Binding-site contacts:
Ligand atom CB contacts residue MET78 of chain 14.A at 3.9 Å (hydrophobic).
Ligand atom O contacts residue TYR152 of chain 13.A at 3.6 Å.
Ligand atom O contacts residue GLY1 of chain 14.E at 2.2 Å (h-bond).
Ligand atom SG contacts residue ALA241 of chain 14.C at 3.5 Å (h-bond).
Ligand atom C contacts residue TYR95 of chain 14.A at 4.5 Å (hydrophobic).
Ligand atom O contacts residue LEU75 of chain 14.A at 4.4 Å.
Ligand atom SG contacts residue MET78 of chain 14.A at 3.8 Å.
Ligand atom C contacts residue GLY1 of chain 14.E at 1.3 Å.
Ligand atom O contacts residue TYR95 of chain 14.A at 3.6 Å.
Ligand atom N contacts residue TYR152 of chain 13.A at 3.5 Å.
Ligand atom CA contacts residue SER151 of chain 13.A at 4.0 Å.
Ligand atom CA contacts residue TYR152 of chain 13.A at 3.8 Å (hydrophobic).
Ligand atom SG contacts residue GLY1 of chain 14.E at 4.2 Å.
Ligand atom C contacts residue MET78 of chain 14.A at 4.2 Å (hydrophobic).
Ligand atom SG contacts residue TYR95 of chain 14.A at 3.8 Å.
Ligand atom CA contacts residue GLU239 of chain 14.C at 3.9 Å.
Ligand atom C contacts residue GLN155 of chain 13.A at 4.2 Å.
Ligand atom N contacts residue GLN155 of chain 13.A at 4.3 Å.
Ligand atom C contacts residue ASP150 of chain 13.A at 3.8 Å.
Ligand atom CA contacts residue GLY1 of chain 14.E at 2.4 Å.
Ligand atom O contacts residue GLN155 of chain 13.A at 3.0 Å (h-bond).
Ligand atom C contacts residue SER151 of chain 13.A at 3.9 Å.
Ligand atom N contacts residue ASP150 of chain 13.A at 4.4 Å.
Ligand atom CB contacts residue GLU239 of chain 14.C at 4.0 Å.
Ligand atom C contacts residue TYR152 of chain 13.A at 3.6 Å (hydrophobic).
Ligand atom N contacts residue GLN238 of chain 14.C at 3.8 Å.
Ligand atom SG contacts residue GLU239 of chain 14.C at 4.3 Å.
Ligand atom SG contacts residue GLY240 of chain 14.C at 4.0 Å.
Ligand atom N contacts residue GLY1 of chain 14.E at 3.7 Å.
Ligand atom N contacts residue GLU239 of chain 14.C at 3.0 Å (salt-bridge).
Ligand atom CB contacts residue ASP150 of chain 13.A at 3.6 Å.
Ligand atom CA contacts residue ASP150 of chain 13.A at 3.3 Å.
Ligand atom CB contacts residue GLY1 of chain 14.E at 3.1 Å.

Sequence of chain 13.A:
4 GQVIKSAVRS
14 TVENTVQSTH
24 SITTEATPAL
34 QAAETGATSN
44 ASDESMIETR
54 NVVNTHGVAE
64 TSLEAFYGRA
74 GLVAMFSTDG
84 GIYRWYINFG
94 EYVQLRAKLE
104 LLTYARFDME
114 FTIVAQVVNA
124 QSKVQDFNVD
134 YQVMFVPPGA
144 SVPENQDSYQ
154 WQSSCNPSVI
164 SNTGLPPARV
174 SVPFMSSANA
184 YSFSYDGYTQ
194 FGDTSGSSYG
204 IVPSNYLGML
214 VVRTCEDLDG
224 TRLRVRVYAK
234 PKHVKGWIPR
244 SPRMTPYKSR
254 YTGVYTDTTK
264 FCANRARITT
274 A

This small molecule binds to this protein.
Small molecule (SMILES): N[C@@H](CS)C(=O)O

Sequence of chain 14.C:
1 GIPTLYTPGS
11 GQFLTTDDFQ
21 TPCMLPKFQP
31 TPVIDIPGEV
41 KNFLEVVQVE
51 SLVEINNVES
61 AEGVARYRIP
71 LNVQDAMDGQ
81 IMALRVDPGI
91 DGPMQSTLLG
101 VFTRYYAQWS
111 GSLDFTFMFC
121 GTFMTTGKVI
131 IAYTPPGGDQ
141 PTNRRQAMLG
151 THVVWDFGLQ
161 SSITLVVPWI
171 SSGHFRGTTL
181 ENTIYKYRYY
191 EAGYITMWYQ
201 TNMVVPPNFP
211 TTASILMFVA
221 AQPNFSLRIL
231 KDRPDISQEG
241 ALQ

Sequence of chain 14.A:
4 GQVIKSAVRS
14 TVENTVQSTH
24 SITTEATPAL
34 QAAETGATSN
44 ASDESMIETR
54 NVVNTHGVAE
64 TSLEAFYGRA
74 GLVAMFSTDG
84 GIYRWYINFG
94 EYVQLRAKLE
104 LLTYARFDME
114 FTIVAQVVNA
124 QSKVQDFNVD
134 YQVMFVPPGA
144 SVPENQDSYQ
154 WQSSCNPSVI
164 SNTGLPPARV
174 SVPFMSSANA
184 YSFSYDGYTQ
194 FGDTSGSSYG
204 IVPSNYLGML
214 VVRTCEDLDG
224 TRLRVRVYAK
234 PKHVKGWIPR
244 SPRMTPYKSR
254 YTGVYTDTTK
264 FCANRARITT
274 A